This small molecule binds to this protein.
Small molecule (SMILES): CC(=O)N[C@H]1[C@H](O[C@H]2[C@H](O)[C@@H](NC(C)=O)CO[C@@H]2CO)O[C@H](CO)[C@@H](O)[C@@H]1O

Sequence of chain 1.A:
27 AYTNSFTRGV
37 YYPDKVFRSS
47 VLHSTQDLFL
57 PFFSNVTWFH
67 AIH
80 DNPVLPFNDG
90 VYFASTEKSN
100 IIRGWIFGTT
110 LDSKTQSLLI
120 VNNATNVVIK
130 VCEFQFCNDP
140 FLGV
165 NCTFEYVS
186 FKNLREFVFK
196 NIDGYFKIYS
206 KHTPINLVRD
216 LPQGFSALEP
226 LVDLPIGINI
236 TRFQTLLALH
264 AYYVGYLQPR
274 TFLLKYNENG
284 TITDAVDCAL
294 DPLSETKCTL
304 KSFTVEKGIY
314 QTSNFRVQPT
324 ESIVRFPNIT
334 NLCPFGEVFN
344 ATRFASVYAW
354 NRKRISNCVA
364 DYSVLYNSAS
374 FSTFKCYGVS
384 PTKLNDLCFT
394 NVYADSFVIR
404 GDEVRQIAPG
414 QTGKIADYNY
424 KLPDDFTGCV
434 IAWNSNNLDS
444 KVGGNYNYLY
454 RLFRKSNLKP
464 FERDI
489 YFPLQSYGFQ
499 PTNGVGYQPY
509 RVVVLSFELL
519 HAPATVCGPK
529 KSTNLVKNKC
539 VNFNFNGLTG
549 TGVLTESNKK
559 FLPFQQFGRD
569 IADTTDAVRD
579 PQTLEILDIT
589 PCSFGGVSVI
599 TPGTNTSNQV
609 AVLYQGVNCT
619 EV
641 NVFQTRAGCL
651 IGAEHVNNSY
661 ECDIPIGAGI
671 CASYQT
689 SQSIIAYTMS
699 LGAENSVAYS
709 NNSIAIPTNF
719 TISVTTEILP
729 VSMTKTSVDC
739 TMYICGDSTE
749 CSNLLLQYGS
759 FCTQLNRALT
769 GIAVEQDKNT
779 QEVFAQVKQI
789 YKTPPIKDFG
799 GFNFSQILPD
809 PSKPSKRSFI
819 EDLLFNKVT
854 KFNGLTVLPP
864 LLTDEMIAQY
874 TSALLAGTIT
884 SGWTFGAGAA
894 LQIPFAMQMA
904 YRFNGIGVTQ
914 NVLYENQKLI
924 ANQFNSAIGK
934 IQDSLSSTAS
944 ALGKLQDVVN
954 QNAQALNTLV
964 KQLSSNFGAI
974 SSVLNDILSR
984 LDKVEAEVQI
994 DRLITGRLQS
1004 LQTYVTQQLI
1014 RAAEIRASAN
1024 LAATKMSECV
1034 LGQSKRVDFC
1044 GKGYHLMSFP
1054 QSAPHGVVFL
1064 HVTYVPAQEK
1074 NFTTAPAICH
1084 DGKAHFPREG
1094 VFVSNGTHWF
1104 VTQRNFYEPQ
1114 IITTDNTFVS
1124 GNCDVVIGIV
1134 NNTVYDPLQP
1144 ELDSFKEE

Binding-site contacts:
Ligand atom C8 contacts residue ILE1132 of chain 1.A at 4.2 Å (hydrophobic).
Ligand atom C2 contacts residue ASN1134 of chain 1.A at 2.5 Å.
Ligand atom C3 contacts residue ASN1134 of chain 1.A at 3.8 Å.
Ligand atom C1 contacts residue ASN1134 of chain 1.A at 1.4 Å.
Ligand atom C5 contacts residue ASN1134 of chain 1.A at 3.6 Å.
Ligand atom O7 contacts residue ASN1134 of chain 1.A at 3.1 Å (h-bond).
Ligand atom N2 contacts residue ASN1134 of chain 1.A at 2.9 Å (h-bond).
Ligand atom O5 contacts residue ASN1134 of chain 1.A at 2.3 Å (h-bond).
Ligand atom C7 contacts residue ASN1134 of chain 1.A at 3.2 Å.
Ligand atom C8 contacts residue ASN1134 of chain 1.A at 4.2 Å.
Ligand atom C4 contacts residue ASN1134 of chain 1.A at 4.2 Å.